The protein below binds the small molecule below.
Small molecule (SMILES): CSCC[C@H](NC(=O)[C@@H](N)[C@@H](C)OP(=O)(O)O)C(=O)N[C@@H](C)C(=O)N[C@@H](CCC(=O)O)C(=O)N1CCC[C@H]1C=O

Sequence of chain 1.A:
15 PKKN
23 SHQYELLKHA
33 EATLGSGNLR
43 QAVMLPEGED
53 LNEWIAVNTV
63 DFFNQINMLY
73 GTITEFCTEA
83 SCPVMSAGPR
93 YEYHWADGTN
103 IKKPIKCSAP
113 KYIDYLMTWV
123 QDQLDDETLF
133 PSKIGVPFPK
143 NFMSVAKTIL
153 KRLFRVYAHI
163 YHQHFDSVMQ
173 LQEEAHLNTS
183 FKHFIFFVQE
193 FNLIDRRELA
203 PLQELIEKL

Binding-site contacts:
Ligand atom O1P contacts residue LYS153 of chain 1.A at 3.1 Å (salt-bridge).
Ligand atom C contacts residue GLU94 of chain 1.A at 3.9 Å.
Ligand atom CA contacts residue GLU94 of chain 1.A at 3.7 Å.
Ligand atom O2P contacts residue LYS153 of chain 1.A at 3.9 Å.
Ligand atom CA contacts residue ARG92 of chain 1.A at 3.2 Å.
Ligand atom N contacts residue PRO106 of chain 1.A at 3.4 Å.
Ligand atom CB contacts residue HIS96 of chain 1.A at 4.0 Å.
Ligand atom CA contacts residue PRO106 of chain 1.A at 4.1 Å (hydrophobic).
Ligand atom O2P contacts residue ARG157 of chain 1.A at 3.0 Å (salt-bridge).
Ligand atom C contacts residue ARG92 of chain 1.A at 3.4 Å.
Ligand atom CG contacts residue ARG92 of chain 1.A at 4.1 Å.
Ligand atom N contacts residue ARG92 of chain 1.A at 3.1 Å (salt-bridge).
Ligand atom CA contacts residue PRO91 of chain 1.A at 3.8 Å (hydrophobic).
Ligand atom CA contacts residue GLU94 of chain 1.A at 3.6 Å.
Ligand atom OG1 contacts residue ARG157 of chain 1.A at 3.8 Å.
Ligand atom O contacts residue TYR93 of chain 1.A at 3.5 Å.
Ligand atom SD contacts residue GLU200 of chain 1.A at 3.7 Å.
Ligand atom SD contacts residue TYR95 of chain 1.A at 3.6 Å.
Ligand atom CE contacts residue TYR95 of chain 1.A at 4.1 Å (hydrophobic).
Ligand atom O1P contacts residue ARG157 of chain 1.A at 3.1 Å (salt-bridge).
Ligand atom O contacts residue TYR95 of chain 1.A at 3.5 Å.
Ligand atom O contacts residue ARG92 of chain 1.A at 3.9 Å.
Ligand atom CB contacts residue ARG92 of chain 1.A at 3.9 Å.
Ligand atom C contacts residue GLU94 of chain 1.A at 3.6 Å.
Ligand atom O contacts residue GLU94 of chain 1.A at 2.8 Å (salt-bridge).
Ligand atom O2P contacts residue ARG154 of chain 1.A at 3.5 Å.
Ligand atom C contacts residue HIS96 of chain 1.A at 3.8 Å.
Ligand atom O contacts residue PRO91 of chain 1.A at 4.2 Å.
Ligand atom CD contacts residue ARG92 of chain 1.A at 2.9 Å.
Ligand atom CA contacts residue ARG92 of chain 1.A at 3.9 Å.
Ligand atom N contacts residue GLU94 of chain 1.A at 2.8 Å (salt-bridge).
Ligand atom CE contacts residue TYR93 of chain 1.A at 3.5 Å (hydrophobic).
Ligand atom CE contacts residue ARG199 of chain 1.A at 4.0 Å.
Ligand atom CB contacts residue TYR95 of chain 1.A at 4.0 Å (hydrophobic).
Ligand atom CA contacts residue HIS96 of chain 1.A at 3.6 Å.
Ligand atom P contacts residue LYS153 of chain 1.A at 3.9 Å.
Ligand atom P contacts residue ARG157 of chain 1.A at 3.6 Å.
Ligand atom CG contacts residue TYR95 of chain 1.A at 3.7 Å (hydrophobic).
Ligand atom O contacts residue HIS96 of chain 1.A at 2.9 Å (h-bond).
Ligand atom CB contacts residue GLU94 of chain 1.A at 4.0 Å.